Binding-site contacts:
Ligand atom O5 contacts residue ASN595 of chain 2.A at 2.3 Å (h-bond).
Ligand atom C1 contacts residue ARG311 of chain 1.A at 3.9 Å.
Ligand atom O3 contacts residue GLU233 of chain 1.A at 3.7 Å.
Ligand atom C7 contacts residue GLN697 of chain 2.A at 3.4 Å.
Ligand atom C2 contacts residue ARG311 of chain 1.A at 3.6 Å.
Ligand atom C7 contacts residue SER591 of chain 2.A at 3.8 Å.
Ligand atom O7 contacts residue GLN697 of chain 2.A at 3.3 Å.
Ligand atom O6 contacts residue HIS69 of chain 1.A at 3.4 Å (h-bond).
Ligand atom C1 contacts residue ASN595 of chain 2.A at 1.4 Å.
Ligand atom C8 contacts residue TYR234 of chain 1.A at 3.7 Å (hydrophobic).
Ligand atom C5 contacts residue GLU233 of chain 1.A at 3.5 Å.
Ligand atom O6 contacts residue GLU233 of chain 1.A at 3.4 Å.
Ligand atom O2 contacts residue ARG311 of chain 1.A at 3.5 Å (salt-bridge).
Ligand atom O4 contacts residue GLU233 of chain 1.A at 2.5 Å (salt-bridge).
Ligand atom C3 contacts residue ARG311 of chain 1.A at 3.8 Å.
Ligand atom C4 contacts residue ARG311 of chain 1.A at 3.6 Å.
Ligand atom C6 contacts residue GLU233 of chain 1.A at 3.8 Å.
Ligand atom C2 contacts residue GLU233 of chain 1.A at 3.3 Å.
Ligand atom C2 contacts residue SER591 of chain 2.A at 3.6 Å.
Ligand atom O2 contacts residue HIS69 of chain 1.A at 2.9 Å (h-bond).
Ligand atom C1 contacts residue SER591 of chain 2.A at 3.6 Å.
Ligand atom C6 contacts residue LEU67 of chain 1.A at 3.3 Å (hydrophobic).
Ligand atom O2 contacts residue GLU233 of chain 1.A at 2.6 Å (salt-bridge).
Ligand atom C8 contacts residue SER591 of chain 2.A at 3.9 Å.
Ligand atom C8 contacts residue SER588 of chain 2.A at 3.4 Å.
Ligand atom C5 contacts residue ASN595 of chain 2.A at 3.6 Å.
Ligand atom O3 contacts residue ARG311 of chain 1.A at 2.9 Å (salt-bridge).
Ligand atom C7 contacts residue ASN595 of chain 2.A at 3.9 Å.
Ligand atom C3 contacts residue ARG311 of chain 1.A at 3.7 Å.
Ligand atom O6 contacts residue LEU67 of chain 1.A at 3.0 Å (h-bond).
Ligand atom N2 contacts residue ASN595 of chain 2.A at 2.9 Å (h-bond).
Ligand atom O5 contacts residue HIS69 of chain 1.A at 3.5 Å.
Ligand atom C2 contacts residue GLN697 of chain 2.A at 3.7 Å.
Ligand atom N2 contacts residue SER591 of chain 2.A at 2.9 Å (h-bond).
Ligand atom N2 contacts residue GLN697 of chain 2.A at 3.5 Å (h-bond).
Ligand atom C3 contacts residue ASN595 of chain 2.A at 3.8 Å.
Ligand atom C1 contacts residue GLN697 of chain 2.A at 3.8 Å.
Ligand atom C2 contacts residue ASN595 of chain 2.A at 2.5 Å.
Ligand atom C4 contacts residue GLU233 of chain 1.A at 3.5 Å.
Ligand atom C8 contacts residue ALA592 of chain 2.A at 3.7 Å (hydrophobic).

Sequence of chain 2.A:
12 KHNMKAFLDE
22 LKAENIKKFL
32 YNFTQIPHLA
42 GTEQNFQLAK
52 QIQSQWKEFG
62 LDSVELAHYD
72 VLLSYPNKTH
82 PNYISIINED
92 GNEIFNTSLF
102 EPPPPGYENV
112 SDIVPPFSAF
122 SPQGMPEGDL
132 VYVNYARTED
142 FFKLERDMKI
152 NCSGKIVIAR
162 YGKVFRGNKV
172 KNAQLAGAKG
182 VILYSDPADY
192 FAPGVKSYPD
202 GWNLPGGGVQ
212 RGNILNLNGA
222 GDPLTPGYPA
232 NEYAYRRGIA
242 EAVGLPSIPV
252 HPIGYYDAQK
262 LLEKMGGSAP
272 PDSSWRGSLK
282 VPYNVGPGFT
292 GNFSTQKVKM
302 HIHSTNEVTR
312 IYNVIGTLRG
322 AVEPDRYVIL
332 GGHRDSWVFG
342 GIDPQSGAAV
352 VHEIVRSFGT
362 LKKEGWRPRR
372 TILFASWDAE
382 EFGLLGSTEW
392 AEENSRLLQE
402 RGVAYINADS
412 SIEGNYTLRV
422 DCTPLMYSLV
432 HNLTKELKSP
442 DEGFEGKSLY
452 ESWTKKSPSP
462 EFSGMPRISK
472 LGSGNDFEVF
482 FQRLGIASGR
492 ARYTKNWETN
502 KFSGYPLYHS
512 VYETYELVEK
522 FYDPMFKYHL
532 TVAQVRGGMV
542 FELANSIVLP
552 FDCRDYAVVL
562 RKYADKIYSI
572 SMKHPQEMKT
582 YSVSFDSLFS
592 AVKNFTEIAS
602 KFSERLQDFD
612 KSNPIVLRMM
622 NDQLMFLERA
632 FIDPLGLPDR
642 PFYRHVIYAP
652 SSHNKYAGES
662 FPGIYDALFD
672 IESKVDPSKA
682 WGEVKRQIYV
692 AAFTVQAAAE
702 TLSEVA

The protein below binds the small molecule below.
Small molecule (SMILES): CC(=O)N[C@H]1[C@H](O[C@H]2[C@H](O)[C@@H](NC(C)=O)CO[C@@H]2CO)O[C@H](CO)[C@@H](O[C@@H]2O[C@H](CO[C@H]3O[C@H](CO)[C@@H](O)[C@H](O)[C@@H]3O)[C@@H](O)[C@H](O[C@H]3O[C@H](CO)[C@@H](O)[C@H](O)[C@@H]3O)[C@@H]2O)[C@@H]1O

Sequence of chain 1.A:
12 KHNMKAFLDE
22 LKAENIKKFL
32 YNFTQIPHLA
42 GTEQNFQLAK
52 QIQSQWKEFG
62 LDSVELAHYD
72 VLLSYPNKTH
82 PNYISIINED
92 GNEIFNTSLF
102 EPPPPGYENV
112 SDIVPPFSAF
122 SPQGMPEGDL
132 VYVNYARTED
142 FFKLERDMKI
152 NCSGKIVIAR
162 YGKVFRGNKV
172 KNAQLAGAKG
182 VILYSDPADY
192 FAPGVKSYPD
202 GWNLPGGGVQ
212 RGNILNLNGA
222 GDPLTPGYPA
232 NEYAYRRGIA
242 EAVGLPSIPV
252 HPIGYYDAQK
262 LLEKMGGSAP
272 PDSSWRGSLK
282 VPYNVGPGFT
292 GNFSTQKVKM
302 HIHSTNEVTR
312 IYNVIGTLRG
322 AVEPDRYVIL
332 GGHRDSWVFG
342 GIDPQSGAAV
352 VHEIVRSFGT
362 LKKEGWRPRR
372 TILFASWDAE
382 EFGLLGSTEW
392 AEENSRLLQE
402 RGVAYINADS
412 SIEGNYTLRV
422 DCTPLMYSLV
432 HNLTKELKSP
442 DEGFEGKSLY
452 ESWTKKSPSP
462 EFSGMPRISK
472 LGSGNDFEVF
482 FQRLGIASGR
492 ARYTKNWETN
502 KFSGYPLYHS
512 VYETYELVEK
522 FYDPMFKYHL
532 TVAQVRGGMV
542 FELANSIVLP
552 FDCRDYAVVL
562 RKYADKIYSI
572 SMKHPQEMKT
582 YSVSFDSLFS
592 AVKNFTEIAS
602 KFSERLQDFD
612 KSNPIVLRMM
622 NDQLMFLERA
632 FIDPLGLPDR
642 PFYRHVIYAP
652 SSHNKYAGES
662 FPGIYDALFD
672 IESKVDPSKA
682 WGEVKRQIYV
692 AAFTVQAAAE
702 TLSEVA